Binding-site contacts:
Ligand atom C2 contacts residue ASN199 of chain 1.B at 2.5 Å.
Ligand atom O7 contacts residue LYS250 of chain 1.B at 4.1 Å.
Ligand atom O4 contacts residue PRO245 of chain 1.B at 4.2 Å.
Ligand atom O7 contacts residue ASN246 of chain 1.B at 2.8 Å (h-bond).
Ligand atom O7 contacts residue ASN199 of chain 1.B at 2.9 Å (h-bond).
Ligand atom O5 contacts residue TYR306 of chain 1.B at 3.7 Å.
Ligand atom C7 contacts residue ASN246 of chain 1.B at 3.9 Å.
Ligand atom C6 contacts residue TYR306 of chain 1.B at 3.6 Å (hydrophobic).
Ligand atom C8 contacts residue LEU310 of chain 1.B at 3.8 Å (hydrophobic).
Ligand atom C1 contacts residue ASN305 of chain 1.B at 4.2 Å.
Ligand atom C6 contacts residue PRO245 of chain 1.B at 3.3 Å (hydrophobic).
Ligand atom O5 contacts residue ASN246 of chain 1.B at 4.2 Å.
Ligand atom O6 contacts residue PRO245 of chain 1.B at 4.3 Å.
Ligand atom C6 contacts residue PRO307 of chain 1.B at 4.2 Å (hydrophobic).
Ligand atom C6 contacts residue LYS249 of chain 1.B at 4.4 Å.
Ligand atom C1 contacts residue ASN246 of chain 1.B at 3.6 Å.
Ligand atom C5 contacts residue PRO245 of chain 1.B at 3.8 Å (hydrophobic).
Ligand atom C5 contacts residue ASN246 of chain 1.B at 4.0 Å.
Ligand atom C6 contacts residue ASN246 of chain 1.B at 3.7 Å.
Ligand atom N2 contacts residue ASN199 of chain 1.B at 2.9 Å (h-bond).
Ligand atom O3 contacts residue LYS249 of chain 1.B at 3.7 Å.
Ligand atom O5 contacts residue MET197 of chain 1.B at 4.3 Å.
Ligand atom C3 contacts residue ASN199 of chain 1.B at 3.8 Å.
Ligand atom C5 contacts residue PRO307 of chain 1.B at 4.0 Å (hydrophobic).
Ligand atom C8 contacts residue ASN199 of chain 1.B at 4.3 Å.
Ligand atom C5 contacts residue ASN199 of chain 1.B at 3.7 Å.
Ligand atom C4 contacts residue ASN246 of chain 1.B at 4.2 Å.
Ligand atom C5 contacts residue TYR306 of chain 1.B at 4.0 Å (hydrophobic).
Ligand atom O4 contacts residue ASN246 of chain 1.B at 4.3 Å.
Ligand atom O6 contacts residue ASN246 of chain 1.B at 2.4 Å (h-bond).
Ligand atom C6 contacts residue LEU310 of chain 1.B at 4.4 Å (hydrophobic).
Ligand atom C4 contacts residue ASN199 of chain 1.B at 4.2 Å.
Ligand atom C1 contacts residue ASN199 of chain 1.B at 1.4 Å.
Ligand atom C3 contacts residue ASN246 of chain 1.B at 4.4 Å.
Ligand atom C7 contacts residue ASN199 of chain 1.B at 3.1 Å.
Ligand atom O3 contacts residue ASN246 of chain 1.B at 4.4 Å.
Ligand atom O5 contacts residue ASN199 of chain 1.B at 2.4 Å (h-bond).
Ligand atom C2 contacts residue ASN246 of chain 1.B at 4.1 Å.
Ligand atom N2 contacts residue LYS249 of chain 1.B at 4.3 Å.
Ligand atom C8 contacts residue PRO307 of chain 1.B at 4.3 Å (hydrophobic).

This protein binds this small molecule.
Small molecule (SMILES): CC(=O)N[C@H]1[C@H](O[C@H]2[C@H](O)[C@@H](NC(C)=O)CO[C@@H]2CO)O[C@H](CO)[C@@H](O[C@@H]2O[C@H](CO)[C@@H](O)[C@H](O)[C@@H]2O)[C@@H]1O

Sequence of chain 1.B:
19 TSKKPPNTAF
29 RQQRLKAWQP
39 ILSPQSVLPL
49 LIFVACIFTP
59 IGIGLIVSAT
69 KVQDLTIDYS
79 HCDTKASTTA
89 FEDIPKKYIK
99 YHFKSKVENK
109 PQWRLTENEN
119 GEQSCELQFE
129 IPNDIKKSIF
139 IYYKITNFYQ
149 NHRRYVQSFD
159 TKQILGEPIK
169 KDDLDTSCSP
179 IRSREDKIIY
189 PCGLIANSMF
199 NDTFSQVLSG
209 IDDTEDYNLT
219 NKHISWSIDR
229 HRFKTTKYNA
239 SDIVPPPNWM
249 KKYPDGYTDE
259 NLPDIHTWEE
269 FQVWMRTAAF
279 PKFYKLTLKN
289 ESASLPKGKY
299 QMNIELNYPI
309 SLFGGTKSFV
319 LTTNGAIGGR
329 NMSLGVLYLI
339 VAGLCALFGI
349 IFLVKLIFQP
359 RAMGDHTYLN